Binding-site contacts:
Ligand atom C7 contacts residue ASP195 of chain 1.B at 3.8 Å.
Ligand atom C1 contacts residue LEU67 of chain 1.B at 3.2 Å (hydrophobic).
Ligand atom F9 contacts residue VAL75 of chain 1.B at 3.9 Å.
Ligand atom C13 contacts residue LEU183 of chain 1.B at 3.4 Å (hydrophobic).
Ligand atom N14 contacts residue LEU132 of chain 1.B at 3.2 Å.
Ligand atom C8 contacts residue VAL75 of chain 1.B at 3.6 Å (hydrophobic).
Ligand atom C18 contacts residue LEU183 of chain 1.B at 3.2 Å (hydrophobic).
Ligand atom C3 contacts residue VAL75 of chain 1.B at 3.4 Å (hydrophobic).
Ligand atom C13 contacts residue GLU131 of chain 1.B at 3.9 Å.
Ligand atom C8 contacts residue ASP195 of chain 1.B at 3.7 Å.
Ligand atom N14 contacts residue LEU183 of chain 1.B at 4.0 Å.
Ligand atom C11 contacts residue GLU131 of chain 1.B at 3.9 Å.
Ligand atom C17 contacts residue LEU183 of chain 1.B at 3.6 Å (hydrophobic).
Ligand atom N14 contacts residue LEU133 of chain 1.B at 3.3 Å (h-bond).
Ligand atom C13 contacts residue ALA88 of chain 1.B at 3.6 Å (hydrophobic).
Ligand atom C15 contacts residue LEU67 of chain 1.B at 3.5 Å (hydrophobic).
Ligand atom N12 contacts residue GLU131 of chain 1.B at 3.0 Å (salt-bridge).
Ligand atom C11 contacts residue MET130 of chain 1.B at 3.9 Å (hydrophobic).
Ligand atom N2 contacts residue VAL75 of chain 1.B at 3.4 Å.
Ligand atom C10 contacts residue LEU183 of chain 1.B at 3.4 Å (hydrophobic).
Ligand atom C5 contacts residue CYS194 of chain 1.B at 3.9 Å (hydrophobic).
Ligand atom N16 contacts residue LEU183 of chain 1.B at 3.7 Å.
Ligand atom F9 contacts residue GLY70 of chain 1.B at 3.7 Å.
Ligand atom C11 contacts residue ALA88 of chain 1.B at 3.7 Å (hydrophobic).
Ligand atom N6 contacts residue CYS194 of chain 1.B at 4.0 Å.
Ligand atom C5 contacts residue VAL75 of chain 1.B at 3.9 Å (hydrophobic).
Ligand atom C7 contacts residue MET130 of chain 1.B at 3.7 Å (hydrophobic).
Ligand atom F9 contacts residue ASP195 of chain 1.B at 3.0 Å.
Ligand atom N6 contacts residue MET130 of chain 1.B at 3.2 Å.
Ligand atom N4 contacts residue VAL75 of chain 1.B at 3.7 Å.
Ligand atom C7 contacts residue LYS90 of chain 1.B at 3.9 Å.
Ligand atom N16 contacts residue LEU67 of chain 1.B at 3.4 Å.
Ligand atom C8 contacts residue LYS90 of chain 1.B at 3.8 Å.
Ligand atom C15 contacts residue LEU132 of chain 1.B at 3.4 Å (hydrophobic).
Ligand atom C15 contacts residue LEU133 of chain 1.B at 3.7 Å (hydrophobic).
Ligand atom C11 contacts residue LEU183 of chain 1.B at 3.6 Å (hydrophobic).
Ligand atom N12 contacts residue LEU183 of chain 1.B at 3.6 Å.
Ligand atom F9 contacts residue LYS90 of chain 1.B at 3.3 Å.
Ligand atom C17 contacts residue LEU67 of chain 1.B at 3.9 Å (hydrophobic).
Ligand atom N12 contacts residue ALA88 of chain 1.B at 3.2 Å.

The small molecule below binds the protein below.
Small molecule (SMILES): CNc1nc(-c2c[nH]c3ncncc23)ncc1F

Sequence of chain 1.B:
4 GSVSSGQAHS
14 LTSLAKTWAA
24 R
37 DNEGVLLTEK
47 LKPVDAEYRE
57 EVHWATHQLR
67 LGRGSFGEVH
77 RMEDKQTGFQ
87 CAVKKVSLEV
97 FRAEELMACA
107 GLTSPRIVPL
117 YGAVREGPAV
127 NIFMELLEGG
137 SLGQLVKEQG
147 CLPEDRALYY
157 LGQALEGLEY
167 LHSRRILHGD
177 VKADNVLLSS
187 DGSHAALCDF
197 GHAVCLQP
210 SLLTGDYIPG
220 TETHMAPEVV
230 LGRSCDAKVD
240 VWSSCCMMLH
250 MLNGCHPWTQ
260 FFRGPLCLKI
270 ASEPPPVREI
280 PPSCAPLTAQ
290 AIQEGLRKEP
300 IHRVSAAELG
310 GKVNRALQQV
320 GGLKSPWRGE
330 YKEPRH